Sequence of chain 1.A:
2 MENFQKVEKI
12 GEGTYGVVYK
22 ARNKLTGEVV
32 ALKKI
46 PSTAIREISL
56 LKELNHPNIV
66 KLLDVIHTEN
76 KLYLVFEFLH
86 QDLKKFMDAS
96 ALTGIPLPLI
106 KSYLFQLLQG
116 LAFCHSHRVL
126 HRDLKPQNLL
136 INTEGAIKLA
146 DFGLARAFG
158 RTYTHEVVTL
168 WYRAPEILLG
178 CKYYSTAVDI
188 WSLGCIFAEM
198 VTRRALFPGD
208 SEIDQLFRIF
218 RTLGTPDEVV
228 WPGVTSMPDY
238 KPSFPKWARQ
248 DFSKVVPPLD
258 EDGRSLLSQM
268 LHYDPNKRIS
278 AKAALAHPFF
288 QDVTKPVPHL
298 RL

A protein and the small-molecule ligand that binds it are described below.
Small molecule (SMILES): O=C(O)c1ccc(C(=O)Nc2cc(C3CC3)[nH]n2)cc1

Binding-site contacts:
Ligand atom N1 contacts residue ALA32 of chain 1.A at 3.4 Å.
Ligand atom N2 contacts residue GLU82 of chain 1.A at 3.6 Å (salt-bridge).
Ligand atom CAR contacts residue LEU135 of chain 1.A at 3.5 Å (hydrophobic).
Ligand atom CAR contacts residue ILE11 of chain 1.A at 3.9 Å (hydrophobic).
Ligand atom CAH contacts residue LEU135 of chain 1.A at 3.5 Å (hydrophobic).
Ligand atom CAT contacts residue PHE81 of chain 1.A at 3.7 Å (hydrophobic).
Ligand atom N2 contacts residue ALA32 of chain 1.A at 3.9 Å.
Ligand atom N1 contacts residue LEU84 of chain 1.A at 3.7 Å.
Ligand atom CAS contacts residue LEU135 of chain 1.A at 3.4 Å (hydrophobic).
Ligand atom CAO contacts residue ILE11 of chain 1.A at 3.7 Å (hydrophobic).
Ligand atom CAP contacts residue HIS85 of chain 1.A at 3.4 Å.
Ligand atom N2 contacts residue LEU84 of chain 1.A at 2.9 Å (h-bond).
Ligand atom N1 contacts residue LEU135 of chain 1.A at 3.4 Å.
Ligand atom OAC contacts residue LYS90 of chain 1.A at 2.9 Å (salt-bridge).
Ligand atom CAJ contacts residue ALA32 of chain 1.A at 3.7 Å (hydrophobic).
Ligand atom CAJ contacts residue LYS34 of chain 1.A at 3.7 Å.
Ligand atom CAS contacts residue ALA32 of chain 1.A at 3.4 Å (hydrophobic).
Ligand atom N1 contacts residue PHE83 of chain 1.A at 3.7 Å.
Ligand atom CAR contacts residue LEU84 of chain 1.A at 3.7 Å (hydrophobic).
Ligand atom CAI contacts residue ALA145 of chain 1.A at 3.8 Å (hydrophobic).
Ligand atom CAN contacts residue LYS90 of chain 1.A at 3.9 Å.
Ligand atom CAQ contacts residue LEU84 of chain 1.A at 3.8 Å (hydrophobic).
Ligand atom CAF contacts residue ASP87 of chain 1.A at 3.7 Å.
Ligand atom CAN contacts residue HIS85 of chain 1.A at 3.6 Å.
Ligand atom CAS contacts residue GLU82 of chain 1.A at 3.8 Å.
Ligand atom N2 contacts residue PHE83 of chain 1.A at 3.5 Å.
Ligand atom CAH contacts residue ALA32 of chain 1.A at 3.9 Å (hydrophobic).
Ligand atom N3 contacts residue ILE11 of chain 1.A at 3.6 Å.
Ligand atom CAT contacts residue ALA32 of chain 1.A at 3.6 Å (hydrophobic).
Ligand atom N1 contacts residue GLU82 of chain 1.A at 2.8 Å (salt-bridge).
Ligand atom CAJ contacts residue PHE81 of chain 1.A at 3.7 Å (hydrophobic).
Ligand atom OAA contacts residue HIS85 of chain 1.A at 3.8 Å.
Ligand atom CAE contacts residue HIS85 of chain 1.A at 3.3 Å.
Ligand atom N2 contacts residue LEU135 of chain 1.A at 3.5 Å.
Ligand atom CAJ contacts residue VAL19 of chain 1.A at 3.9 Å (hydrophobic).
Ligand atom CAO contacts residue LEU84 of chain 1.A at 3.8 Å (hydrophobic).
Ligand atom CAG contacts residue PHE83 of chain 1.A at 3.9 Å (hydrophobic).
Ligand atom N3 contacts residue LEU84 of chain 1.A at 3.0 Å (h-bond).
Ligand atom OAB contacts residue LEU135 of chain 1.A at 3.8 Å.
Ligand atom CAG contacts residue LEU84 of chain 1.A at 3.4 Å (hydrophobic).